A small-molecule ligand and the protein it binds are described below.
Small molecule (SMILES): CC(=O)N[C@@H]1[C@@H](O)[C@H](O)[C@@H](CO)O[C@H]1O

Sequence of chain 1.F:
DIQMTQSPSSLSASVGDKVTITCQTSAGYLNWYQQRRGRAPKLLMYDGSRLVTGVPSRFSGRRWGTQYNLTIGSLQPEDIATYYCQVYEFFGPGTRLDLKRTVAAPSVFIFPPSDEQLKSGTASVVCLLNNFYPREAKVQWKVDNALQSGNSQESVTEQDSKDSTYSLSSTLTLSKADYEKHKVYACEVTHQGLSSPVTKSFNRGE

Binding-site contacts:
Ligand atom O5 contacts residue THR22 of chain 1.F at 3.2 Å.
Ligand atom C2 contacts residue ASN69 of chain 1.F at 2.4 Å.
Ligand atom C1 contacts residue ASN69 of chain 1.F at 1.4 Å.
Ligand atom O7 contacts residue ASN69 of chain 1.F at 3.5 Å (h-bond).
Ligand atom C8 contacts residue ASN69 of chain 1.F at 4.4 Å.
Ligand atom C1 contacts residue THR20 of chain 1.F at 4.0 Å.
Ligand atom C3 contacts residue ASN69 of chain 1.F at 3.8 Å.
Ligand atom C6 contacts residue THR22 of chain 1.F at 4.0 Å.
Ligand atom C5 contacts residue THR22 of chain 1.F at 3.7 Å.
Ligand atom C8 contacts residue ARG62 of chain 1.F at 3.8 Å.
Ligand atom C6 contacts residue THR20 of chain 1.F at 4.1 Å.
Ligand atom C4 contacts residue ASN69 of chain 1.F at 4.2 Å.
Ligand atom C5 contacts residue ASN69 of chain 1.F at 3.7 Å.
Ligand atom O6 contacts residue THR20 of chain 1.F at 3.3 Å.
Ligand atom C1 contacts residue THR22 of chain 1.F at 3.5 Å.
Ligand atom C7 contacts residue ARG62 of chain 1.F at 4.2 Å.
Ligand atom O7 contacts residue ARG62 of chain 1.F at 3.4 Å (salt-bridge).
Ligand atom C8 contacts residue ARG63 of chain 1.F at 4.4 Å.
Ligand atom O6 contacts residue THR22 of chain 1.F at 3.3 Å.
Ligand atom N2 contacts residue ASN69 of chain 1.F at 2.8 Å (h-bond).
Ligand atom O5 contacts residue ASN69 of chain 1.F at 2.4 Å (h-bond).
Ligand atom C7 contacts residue ASN69 of chain 1.F at 3.3 Å.
Ligand atom O5 contacts residue THR20 of chain 1.F at 3.2 Å.
Ligand atom C5 contacts residue THR20 of chain 1.F at 4.3 Å.